Sequence of chain 1.E:
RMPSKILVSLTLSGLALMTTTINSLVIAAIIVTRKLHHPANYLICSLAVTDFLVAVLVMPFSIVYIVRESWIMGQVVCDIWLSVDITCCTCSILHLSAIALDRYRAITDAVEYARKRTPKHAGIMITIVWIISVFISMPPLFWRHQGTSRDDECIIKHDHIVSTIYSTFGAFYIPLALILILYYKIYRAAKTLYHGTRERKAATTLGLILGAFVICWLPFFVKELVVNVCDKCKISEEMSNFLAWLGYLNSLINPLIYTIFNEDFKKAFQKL

Binding-site contacts:
Ligand atom C4 contacts residue PHE449 of chain 1.E at 3.6 Å (hydrophobic).
Ligand atom C6 contacts residue PHE449 of chain 1.E at 3.8 Å (hydrophobic).
Ligand atom C7 contacts residue ASP243 of chain 1.E at 3.3 Å.
Ligand atom C8 contacts residue CYS247 of chain 1.E at 3.6 Å (hydrophobic).
Ligand atom C1 contacts residue TYR477 of chain 1.E at 3.6 Å (hydrophobic).
Ligand atom C21 contacts residue ILE314 of chain 1.E at 3.7 Å (hydrophobic).
Ligand atom C22 contacts residue HIS316 of chain 1.E at 3.6 Å.
Ligand atom C20 contacts residue GLU453 of chain 1.E at 3.8 Å.
Ligand atom C15 contacts residue PHE450 of chain 1.E at 3.8 Å (hydrophobic).
Ligand atom F26 contacts residue ASN457 of chain 1.E at 3.5 Å.
Ligand atom C15 contacts residue CYS247 of chain 1.E at 3.8 Å (hydrophobic).
Ligand atom C3 contacts residue PHE449 of chain 1.E at 3.3 Å (hydrophobic).
Ligand atom C6 contacts residue TRP446 of chain 1.E at 3.7 Å (hydrophobic).
Ligand atom C5 contacts residue CYS247 of chain 1.E at 3.9 Å (hydrophobic).
Ligand atom C5 contacts residue ASP243 of chain 1.E at 3.5 Å.
Ligand atom C3 contacts residue ASP243 of chain 1.E at 3.7 Å.
Ligand atom C6 contacts residue CYS247 of chain 1.E at 3.7 Å (hydrophobic).
Ligand atom C21 contacts residue GLU453 of chain 1.E at 3.8 Å.
Ligand atom C14 contacts residue THR248 of chain 1.E at 3.2 Å.
Ligand atom C7 contacts residue TYR477 of chain 1.E at 3.4 Å (hydrophobic).
Ligand atom F27 contacts residue ILE314 of chain 1.E at 3.7 Å.
Ligand atom C13 contacts residue ILE244 of chain 1.E at 3.8 Å (hydrophobic).
Ligand atom C6 contacts residue ASP243 of chain 1.E at 3.8 Å.
Ligand atom C15 contacts residue THR248 of chain 1.E at 3.7 Å.
Ligand atom O9 contacts residue CYS247 of chain 1.E at 3.1 Å.
Ligand atom F27 contacts residue GLU453 of chain 1.E at 3.3 Å.
Ligand atom F25 contacts residue THR322 of chain 1.E at 3.7 Å.
Ligand atom C20 contacts residue ILE314 of chain 1.E at 3.5 Å (hydrophobic).
Ligand atom C23 contacts residue THR322 of chain 1.E at 3.0 Å.
Ligand atom C15 contacts residue ILE244 of chain 1.E at 3.9 Å (hydrophobic).
Ligand atom C22 contacts residue THR322 of chain 1.E at 3.8 Å.
Ligand atom O9 contacts residue TRP446 of chain 1.E at 3.0 Å.
Ligand atom N2 contacts residue TYR477 of chain 1.E at 3.7 Å.
Ligand atom C14 contacts residue ILE244 of chain 1.E at 3.9 Å (hydrophobic).
Ligand atom C24 contacts residue THR322 of chain 1.E at 3.6 Å.
Ligand atom F26 contacts residue HIS316 of chain 1.E at 2.6 Å.
Ligand atom F25 contacts residue SER325 of chain 1.E at 3.7 Å.
Ligand atom C7 contacts residue PHE449 of chain 1.E at 3.8 Å (hydrophobic).
Ligand atom C1 contacts residue ASP243 of chain 1.E at 3.6 Å.
Ligand atom N2 contacts residue ASP243 of chain 1.E at 2.8 Å (salt-bridge).

A protein and the small-molecule ligand that binds it are described below.
Small molecule (SMILES): CN1CCC(C(=O)c2cccc(NC(=O)c3c(F)cc(F)cc3F)n2)CC1